This small molecule binds to this protein.
Small molecule (SMILES): OC[C@H]1O[C@H](O[C@H]2[C@H](O)[C@@H](O)[C@H](OCCCCCC3CCCCC3)O[C@@H]2CO)[C@H](O)[C@@H](O)[C@@H]1O

Binding-site contacts:
Ligand atom C5 contacts residue LEU24 of chain 1.A at 3.8 Å (hydrophobic).
Ligand atom C11 contacts residue VAL193 of chain 1.A at 4.5 Å (hydrophobic).
Ligand atom C9 contacts residue LEU32 of chain 1.A at 4.0 Å (hydrophobic).
Ligand atom C1 contacts residue LEU24 of chain 1.A at 4.3 Å (hydrophobic).
Ligand atom C8 contacts residue LEU200 of chain 1.A at 4.2 Å (hydrophobic).
Ligand atom C8 contacts residue MET27 of chain 1.A at 4.5 Å (hydrophobic).
Ligand atom C7 contacts residue ASP28 of chain 1.A at 4.4 Å.
Ligand atom C8 contacts residue GLN196 of chain 1.A at 4.4 Å.
Ligand atom C1 contacts residue LEU25 of chain 1.A at 4.1 Å (hydrophobic).
Ligand atom C10 contacts residue VAL193 of chain 1.A at 3.8 Å (hydrophobic).
Ligand atom C13 contacts residue LEU25 of chain 1.A at 3.4 Å (hydrophobic).
Ligand atom C6 contacts residue MET27 of chain 1.A at 4.2 Å (hydrophobic).
Ligand atom C2 contacts residue MET27 of chain 1.A at 4.1 Å (hydrophobic).
Ligand atom C7 contacts residue MET27 of chain 1.A at 3.8 Å (hydrophobic).
Ligand atom C2 contacts residue LEU24 of chain 1.A at 3.9 Å (hydrophobic).
Ligand atom C4 contacts residue ARG29 of chain 1.A at 4.4 Å.
Ligand atom C4 contacts residue ASP28 of chain 1.A at 4.1 Å.
Ligand atom C10 contacts residue GLY31 of chain 1.A at 4.3 Å.
Ligand atom C7 contacts residue LEU200 of chain 1.A at 4.2 Å (hydrophobic).
Ligand atom C17 contacts residue LEU25 of chain 1.A at 4.2 Å (hydrophobic).
Ligand atom C3 contacts residue MET27 of chain 1.A at 4.3 Å (hydrophobic).
Ligand atom C9 contacts residue GLY31 of chain 1.A at 3.9 Å.
Ligand atom C6 contacts residue ASP28 of chain 1.A at 3.7 Å.
Ligand atom C8 contacts residue LEU197 of chain 1.A at 4.5 Å (hydrophobic).
Ligand atom C4 contacts residue LEU24 of chain 1.A at 4.1 Å (hydrophobic).
Ligand atom C7 contacts residue LEU24 of chain 1.A at 4.4 Å (hydrophobic).
Ligand atom O12 contacts residue MET27 of chain 1.A at 4.2 Å.
Ligand atom O22 contacts residue LEU25 of chain 1.A at 4.0 Å.
Ligand atom C4 contacts residue MET27 of chain 1.A at 3.6 Å (hydrophobic).
Ligand atom C5 contacts residue MET27 of chain 1.A at 4.2 Å (hydrophobic).
Ligand atom C11 contacts residue ARG29 of chain 1.A at 4.4 Å.
Ligand atom C8 contacts residue LEU32 of chain 1.A at 3.8 Å (hydrophobic).
Ligand atom C10 contacts residue ARG29 of chain 1.A at 4.2 Å.
Ligand atom O12 contacts residue LEU25 of chain 1.A at 4.3 Å.
Ligand atom C18 contacts residue LEU25 of chain 1.A at 4.1 Å (hydrophobic).
Ligand atom O14 contacts residue LEU25 of chain 1.A at 4.0 Å.
Ligand atom C9 contacts residue GLN196 of chain 1.A at 3.8 Å.
Ligand atom C1 contacts residue MET27 of chain 1.A at 3.2 Å (hydrophobic).
Ligand atom C11 contacts residue LEU197 of chain 1.A at 4.4 Å (hydrophobic).
Ligand atom C5 contacts residue ASP28 of chain 1.A at 4.5 Å.

Sequence of chain 1.A:
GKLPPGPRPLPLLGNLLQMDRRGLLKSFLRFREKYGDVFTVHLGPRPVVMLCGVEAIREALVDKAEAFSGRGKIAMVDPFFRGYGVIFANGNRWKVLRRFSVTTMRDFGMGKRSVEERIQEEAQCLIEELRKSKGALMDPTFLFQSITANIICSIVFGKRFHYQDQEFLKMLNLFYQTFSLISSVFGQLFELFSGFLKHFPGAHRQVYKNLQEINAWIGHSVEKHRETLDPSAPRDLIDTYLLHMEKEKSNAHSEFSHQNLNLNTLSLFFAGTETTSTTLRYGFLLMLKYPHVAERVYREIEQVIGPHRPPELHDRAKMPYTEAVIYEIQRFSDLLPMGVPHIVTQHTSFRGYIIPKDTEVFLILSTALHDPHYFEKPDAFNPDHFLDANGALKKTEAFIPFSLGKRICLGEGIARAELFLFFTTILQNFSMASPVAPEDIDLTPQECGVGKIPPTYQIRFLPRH